Sequence of chain 2.A:
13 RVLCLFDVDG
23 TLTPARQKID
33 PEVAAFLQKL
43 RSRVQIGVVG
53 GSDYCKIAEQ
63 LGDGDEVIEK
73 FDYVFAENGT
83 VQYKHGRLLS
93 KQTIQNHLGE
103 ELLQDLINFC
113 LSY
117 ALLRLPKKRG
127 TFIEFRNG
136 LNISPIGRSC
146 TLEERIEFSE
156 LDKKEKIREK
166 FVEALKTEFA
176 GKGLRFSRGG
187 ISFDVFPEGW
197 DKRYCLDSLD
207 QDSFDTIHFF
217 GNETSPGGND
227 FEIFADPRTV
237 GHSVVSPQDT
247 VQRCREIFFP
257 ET

Binding-site contacts:
Ligand atom O2P contacts residue ARG143 of chain 2.A at 3.2 Å (salt-bridge).
Ligand atom O3P contacts residue ILE187 of chain 2.A at 3.9 Å.
Ligand atom O3P contacts residue MSE186 of chain 2.A at 2.7 Å (h-bond).
Ligand atom O1P contacts residue ARG143 of chain 2.A at 2.8 Å (salt-bridge).
Ligand atom O1P contacts residue ARG150 of chain 2.A at 2.9 Å (salt-bridge).
Ligand atom C4 contacts residue ARG28 of chain 2.A at 4.0 Å.
Ligand atom O3P contacts residue ARG150 of chain 2.A at 2.5 Å (salt-bridge).
Ligand atom C2 contacts residue ASP190 of chain 2.A at 3.7 Å.
Ligand atom O2P contacts residue MSE186 of chain 2.A at 3.5 Å (h-bond).
Ligand atom O2 contacts residue ASN137 of chain 2.A at 3.5 Å (h-bond).
Ligand atom C1 contacts residue ARG132 of chain 2.A at 4.0 Å.
Ligand atom O2P contacts residue SER188 of chain 2.A at 2.4 Å (h-bond).
Ligand atom O4 contacts residue SER54 of chain 2.A at 3.5 Å (h-bond).
Ligand atom P contacts residue SER188 of chain 2.A at 3.7 Å.
Ligand atom C5 contacts residue ARG132 of chain 2.A at 4.0 Å.
Ligand atom O1 contacts residue GLY185 of chain 2.A at 3.4 Å.
Ligand atom C3 contacts residue ARG28 of chain 2.A at 3.9 Å.
Ligand atom P contacts residue MSE186 of chain 2.A at 3.7 Å.
Ligand atom P contacts residue ARG150 of chain 2.A at 3.2 Å.
Ligand atom O2P contacts residue GLY185 of chain 2.A at 3.8 Å.
Ligand atom C6 contacts residue ARG132 of chain 2.A at 3.9 Å.
Ligand atom O2 contacts residue ARG132 of chain 2.A at 2.9 Å (salt-bridge).
Ligand atom C1 contacts residue ASN137 of chain 2.A at 3.9 Å.
Ligand atom O2 contacts residue ASP190 of chain 2.A at 2.9 Å (salt-bridge).
Ligand atom P contacts residue GLY185 of chain 2.A at 3.8 Å.
Ligand atom O3P contacts residue GLY185 of chain 2.A at 3.3 Å.
Ligand atom O4 contacts residue ARG28 of chain 2.A at 3.0 Å (salt-bridge).
Ligand atom C4 contacts residue ARG132 of chain 2.A at 3.8 Å.
Ligand atom C1 contacts residue SER188 of chain 2.A at 3.4 Å.
Ligand atom O4 contacts residue LYS58 of chain 2.A at 4.0 Å.
Ligand atom O5 contacts residue ARG143 of chain 2.A at 3.3 Å (salt-bridge).
Ligand atom O1 contacts residue SER188 of chain 2.A at 3.8 Å.
Ligand atom C1 contacts residue ARG143 of chain 2.A at 3.6 Å.
Ligand atom P contacts residue ARG143 of chain 2.A at 3.7 Å.
Ligand atom O6 contacts residue ARG132 of chain 2.A at 3.0 Å (salt-bridge).
Ligand atom C2 contacts residue ARG132 of chain 2.A at 4.0 Å.
Ligand atom O5 contacts residue ARG132 of chain 2.A at 3.2 Å (salt-bridge).
Ligand atom C6 contacts residue ARG143 of chain 2.A at 3.8 Å.
Ligand atom O2P contacts residue ILE187 of chain 2.A at 3.3 Å.
Ligand atom C6 contacts residue LYS58 of chain 2.A at 3.6 Å.

This small molecule binds to this protein.
Small molecule (SMILES): O=P(O)(O)O[C@H]1O[C@H](CO)[C@@H](O)[C@H](O)[C@@H]1O